Sequence of chain 1.A:
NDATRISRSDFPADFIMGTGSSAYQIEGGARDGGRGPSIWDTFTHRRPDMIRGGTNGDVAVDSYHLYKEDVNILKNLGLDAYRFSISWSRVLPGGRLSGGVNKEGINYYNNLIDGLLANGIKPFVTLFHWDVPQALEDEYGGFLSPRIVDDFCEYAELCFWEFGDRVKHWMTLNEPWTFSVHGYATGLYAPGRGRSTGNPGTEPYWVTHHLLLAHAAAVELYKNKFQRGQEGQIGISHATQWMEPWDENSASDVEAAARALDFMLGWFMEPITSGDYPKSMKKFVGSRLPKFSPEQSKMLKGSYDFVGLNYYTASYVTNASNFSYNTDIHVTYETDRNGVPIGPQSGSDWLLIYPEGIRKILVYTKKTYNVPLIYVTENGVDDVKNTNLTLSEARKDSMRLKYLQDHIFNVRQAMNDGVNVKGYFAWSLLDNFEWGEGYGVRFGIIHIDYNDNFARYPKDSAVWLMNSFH

Binding-site contacts:
Ligand atom C3 contacts residue TRP469 of chain 1.A at 3.7 Å (hydrophobic).
Ligand atom C1 contacts residue GLU186 of chain 1.A at 3.6 Å.
Ligand atom C3 contacts residue HIS140 of chain 1.A at 3.9 Å.
Ligand atom O2 contacts residue ASN185 of chain 1.A at 3.0 Å (h-bond).
Ligand atom C4 contacts residue TRP477 of chain 1.A at 3.6 Å (hydrophobic).
Ligand atom O3 contacts residue GLN36 of chain 1.A at 2.6 Å (h-bond).
Ligand atom C2 contacts residue HIS140 of chain 1.A at 3.9 Å.
Ligand atom C3 contacts residue TRP477 of chain 1.A at 3.6 Å (hydrophobic).
Ligand atom O3 contacts residue HIS140 of chain 1.A at 3.0 Å (h-bond).
Ligand atom O3 contacts residue TRP469 of chain 1.A at 3.9 Å.
Ligand atom C6 contacts residue TYR347 of chain 1.A at 4.0 Å (hydrophobic).
Ligand atom O6 contacts residue GLU476 of chain 1.A at 2.8 Å (salt-bridge).
Ligand atom C1 contacts residue TYR347 of chain 1.A at 3.7 Å (hydrophobic).
Ligand atom O4 contacts residue TRP469 of chain 1.A at 3.3 Å (h-bond).
Ligand atom O2 contacts residue GLU420 of chain 1.A at 2.8 Å (salt-bridge).
Ligand atom C4 contacts residue GLU476 of chain 1.A at 3.5 Å.
Ligand atom O4 contacts residue GLU476 of chain 1.A at 2.5 Å (salt-bridge).
Ligand atom O1 contacts residue GLU186 of chain 1.A at 2.4 Å (salt-bridge).
Ligand atom O4 contacts residue GLN36 of chain 1.A at 2.9 Å (h-bond).
Ligand atom C3 contacts residue GLN36 of chain 1.A at 3.6 Å.
Ligand atom O3 contacts residue TRP477 of chain 1.A at 2.7 Å (h-bond).
Ligand atom C5 contacts residue GLU476 of chain 1.A at 4.0 Å.
Ligand atom O6 contacts residue TRP392 of chain 1.A at 4.0 Å.
Ligand atom C4 contacts residue TRP469 of chain 1.A at 3.9 Å (hydrophobic).
Ligand atom C5 contacts residue TYR347 of chain 1.A at 3.5 Å (hydrophobic).
Ligand atom C2 contacts residue GLU186 of chain 1.A at 3.9 Å.
Ligand atom O5 contacts residue GLU420 of chain 1.A at 3.8 Å.
Ligand atom O4 contacts residue TRP477 of chain 1.A at 3.6 Å.
Ligand atom O5 contacts residue TYR347 of chain 1.A at 3.6 Å.
Ligand atom C1 contacts residue GLU420 of chain 1.A at 2.8 Å.
Ligand atom C6 contacts residue GLU476 of chain 1.A at 3.1 Å.
Ligand atom O1 contacts residue GLU420 of chain 1.A at 3.4 Å (salt-bridge).
Ligand atom O1 contacts residue TYR347 of chain 1.A at 4.0 Å.
Ligand atom C6 contacts residue PHE485 of chain 1.A at 3.6 Å (hydrophobic).
Ligand atom C2 contacts residue TRP141 of chain 1.A at 4.0 Å (hydrophobic).
Ligand atom O2 contacts residue GLU186 of chain 1.A at 3.8 Å.
Ligand atom C4 contacts residue GLN36 of chain 1.A at 3.9 Å.
Ligand atom O2 contacts residue HIS140 of chain 1.A at 3.1 Å (h-bond).
Ligand atom C2 contacts residue GLU420 of chain 1.A at 3.6 Å.
Ligand atom C5 contacts residue TRP469 of chain 1.A at 3.7 Å (hydrophobic).

This small molecule binds to this protein.
Small molecule (SMILES): OC[C@H]1O[C@@H](O)[C@H](O)[C@@H](O)[C@@H]1O